Sequence of chain 3.F:
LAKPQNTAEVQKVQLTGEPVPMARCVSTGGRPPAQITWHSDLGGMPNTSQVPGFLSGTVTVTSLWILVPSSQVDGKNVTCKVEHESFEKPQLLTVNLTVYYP

This protein binds this small molecule.
Small molecule (SMILES): CC(=O)N[C@H]1[C@H](O[C@H]2[C@H](O)[C@@H](NC(C)=O)CO[C@@H]2CO)O[C@H](CO)[C@@H](O)[C@@H]1O

Binding-site contacts:
Ligand atom O5 contacts residue THR94 of chain 3.F at 3.8 Å.
Ligand atom O7 contacts residue ASN77 of chain 3.F at 2.3 Å (h-bond).
Ligand atom O6 contacts residue THR94 of chain 3.F at 4.0 Å.
Ligand atom O5 contacts residue NAG1 of chain 3.L at 4.2 Å.
Ligand atom C3 contacts residue ASN77 of chain 3.F at 3.7 Å.
Ligand atom C2 contacts residue NAG1 of chain 3.L at 4.3 Å.
Ligand atom C1 contacts residue NAG1 of chain 3.L at 3.4 Å.
Ligand atom C2 contacts residue ASN77 of chain 3.F at 2.3 Å.
Ligand atom N2 contacts residue NAG1 of chain 3.L at 4.2 Å.
Ligand atom C4 contacts residue ASN77 of chain 3.F at 4.2 Å.
Ligand atom C5 contacts residue NAG1 of chain 3.L at 4.5 Å.
Ligand atom O5 contacts residue ASN77 of chain 3.F at 2.4 Å (h-bond).
Ligand atom C8 contacts residue NAG1 of chain 3.L at 4.3 Å.
Ligand atom C5 contacts residue ASN77 of chain 3.F at 3.7 Å.
Ligand atom C1 contacts residue ASN77 of chain 3.F at 1.5 Å.
Ligand atom C7 contacts residue NAG1 of chain 3.L at 4.3 Å.
Ligand atom C6 contacts residue THR94 of chain 3.F at 4.0 Å.
Ligand atom C7 contacts residue ASN77 of chain 3.F at 2.7 Å.
Ligand atom C8 contacts residue ASN77 of chain 3.F at 4.1 Å.
Ligand atom N2 contacts residue ASN77 of chain 3.F at 2.8 Å (h-bond).